Sequence of chain 20.C:
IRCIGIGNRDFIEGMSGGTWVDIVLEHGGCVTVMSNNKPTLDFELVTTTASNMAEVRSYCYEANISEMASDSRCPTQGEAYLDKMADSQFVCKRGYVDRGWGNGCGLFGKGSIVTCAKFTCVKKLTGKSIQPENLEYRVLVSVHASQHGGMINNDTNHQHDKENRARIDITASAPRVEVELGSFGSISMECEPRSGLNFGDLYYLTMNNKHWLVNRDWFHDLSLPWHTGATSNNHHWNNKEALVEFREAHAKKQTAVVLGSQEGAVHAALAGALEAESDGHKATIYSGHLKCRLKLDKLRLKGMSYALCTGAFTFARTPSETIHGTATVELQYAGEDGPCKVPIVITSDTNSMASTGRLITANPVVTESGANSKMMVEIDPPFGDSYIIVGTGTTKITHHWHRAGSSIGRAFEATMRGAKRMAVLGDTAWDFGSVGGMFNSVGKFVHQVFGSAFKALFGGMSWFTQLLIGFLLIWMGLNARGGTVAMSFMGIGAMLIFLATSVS

Binding-site contacts:
Ligand atom C6 contacts residue ASP161 of chain 20.C at 3.7 Å.
Ligand atom O6 contacts residue MET151 of chain 20.C at 4.4 Å.
Ligand atom C5 contacts residue MET151 of chain 20.C at 3.8 Å (hydrophobic).
Ligand atom C1 contacts residue GLY150 of chain 20.C at 4.0 Å.
Ligand atom C7 contacts residue ASN154 of chain 20.C at 3.7 Å.
Ligand atom C8 contacts residue ASN157 of chain 20.C at 3.3 Å.
Ligand atom C6 contacts residue THR156 of chain 20.C at 3.8 Å.
Ligand atom C3 contacts residue ASN154 of chain 20.C at 3.8 Å.
Ligand atom N2 contacts residue ASN154 of chain 20.C at 2.9 Å (h-bond).
Ligand atom C7 contacts residue GLY150 of chain 20.C at 3.1 Å.
Ligand atom C2 contacts residue ASN154 of chain 20.C at 2.4 Å.
Ligand atom C3 contacts residue MET151 of chain 20.C at 4.1 Å (hydrophobic).
Ligand atom C8 contacts residue GLY150 of chain 20.C at 3.7 Å.
Ligand atom O7 contacts residue HIS148 of chain 20.C at 3.6 Å.
Ligand atom C5 contacts residue THR156 of chain 20.C at 4.1 Å.
Ligand atom C2 contacts residue GLY150 of chain 20.C at 3.8 Å.
Ligand atom N2 contacts residue GLY150 of chain 20.C at 3.5 Å (h-bond).
Ligand atom C2 contacts residue MET151 of chain 20.C at 4.3 Å (hydrophobic).
Ligand atom C5 contacts residue THR156 of chain 20.C at 3.8 Å.
Ligand atom C6 contacts residue THR156 of chain 20.C at 3.9 Å.
Ligand atom C4 contacts residue MET151 of chain 20.C at 3.9 Å (hydrophobic).
Ligand atom C1 contacts residue THR156 of chain 20.C at 4.3 Å.
Ligand atom O7 contacts residue GLY150 of chain 20.C at 2.9 Å (h-bond).
Ligand atom O5 contacts residue THR156 of chain 20.C at 4.1 Å.
Ligand atom C1 contacts residue ASN154 of chain 20.C at 1.4 Å.
Ligand atom O5 contacts residue THR156 of chain 20.C at 3.8 Å.
Ligand atom O5 contacts residue ASN157 of chain 20.C at 4.2 Å.
Ligand atom C8 contacts residue THR156 of chain 20.C at 4.2 Å.
Ligand atom C4 contacts residue ASN154 of chain 20.C at 4.2 Å.
Ligand atom C5 contacts residue ASN154 of chain 20.C at 3.6 Å.
Ligand atom O5 contacts residue ASN154 of chain 20.C at 2.3 Å (h-bond).
Ligand atom O7 contacts residue ASN154 of chain 20.C at 4.0 Å.
Ligand atom C6 contacts residue ASN157 of chain 20.C at 3.7 Å.
Ligand atom C1 contacts residue MET151 of chain 20.C at 4.2 Å (hydrophobic).
Ligand atom O5 contacts residue MET151 of chain 20.C at 3.9 Å.

This small molecule binds to this protein.
Small molecule (SMILES): CC(=O)N[C@H]1[C@H](O[C@H]2[C@H](O)[C@@H](NC(C)=O)CO[C@@H]2CO[C@@H]2O[C@@H](C)[C@@H](O)[C@@H](O)[C@@H]2O)O[C@H](CO)[C@@H](O)[C@@H]1O